A small-molecule ligand and the protein it binds are described below.
Small molecule (SMILES): CC(=O)N[C@@H]1[C@@H](O)[C@H](O)[C@@H](CO)O[C@H]1O

Sequence of chain 1.C:
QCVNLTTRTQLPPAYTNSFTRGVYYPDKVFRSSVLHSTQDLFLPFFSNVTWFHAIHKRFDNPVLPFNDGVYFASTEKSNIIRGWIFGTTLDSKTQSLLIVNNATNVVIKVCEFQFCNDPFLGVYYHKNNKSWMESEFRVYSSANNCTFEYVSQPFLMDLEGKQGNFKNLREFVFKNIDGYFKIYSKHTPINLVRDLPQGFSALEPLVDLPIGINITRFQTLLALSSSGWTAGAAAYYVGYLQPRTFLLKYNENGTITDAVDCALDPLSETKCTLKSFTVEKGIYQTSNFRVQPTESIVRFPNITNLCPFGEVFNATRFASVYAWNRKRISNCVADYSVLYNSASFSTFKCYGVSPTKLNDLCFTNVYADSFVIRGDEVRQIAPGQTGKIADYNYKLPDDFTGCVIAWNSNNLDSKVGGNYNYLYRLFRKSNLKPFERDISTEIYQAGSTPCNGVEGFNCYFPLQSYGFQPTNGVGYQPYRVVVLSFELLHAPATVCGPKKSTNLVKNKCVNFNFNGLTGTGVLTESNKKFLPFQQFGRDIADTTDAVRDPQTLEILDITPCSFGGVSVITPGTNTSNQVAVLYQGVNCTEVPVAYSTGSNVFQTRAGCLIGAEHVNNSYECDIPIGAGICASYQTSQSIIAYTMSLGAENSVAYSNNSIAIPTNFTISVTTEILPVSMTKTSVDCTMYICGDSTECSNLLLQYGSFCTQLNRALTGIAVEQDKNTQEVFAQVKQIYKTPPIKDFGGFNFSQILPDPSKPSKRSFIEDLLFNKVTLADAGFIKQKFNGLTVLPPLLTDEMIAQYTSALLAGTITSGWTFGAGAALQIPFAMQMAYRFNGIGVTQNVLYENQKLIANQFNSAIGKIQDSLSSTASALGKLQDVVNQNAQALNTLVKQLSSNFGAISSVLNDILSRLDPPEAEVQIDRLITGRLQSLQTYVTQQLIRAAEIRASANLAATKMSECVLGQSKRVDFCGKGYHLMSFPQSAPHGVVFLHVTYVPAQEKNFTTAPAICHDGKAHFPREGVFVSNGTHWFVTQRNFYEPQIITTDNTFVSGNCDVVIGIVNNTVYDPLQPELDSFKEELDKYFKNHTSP

Binding-site contacts:
Ligand atom O7 contacts residue ASN603 of chain 1.C at 3.6 Å (h-bond).
Ligand atom C3 contacts residue ASN603 of chain 1.C at 3.8 Å.
Ligand atom C8 contacts residue THR307 of chain 1.C at 4.5 Å.
Ligand atom O5 contacts residue ASN603 of chain 1.C at 2.4 Å (h-bond).
Ligand atom C5 contacts residue ASN603 of chain 1.C at 3.7 Å.
Ligand atom N2 contacts residue ASN603 of chain 1.C at 2.9 Å (h-bond).
Ligand atom C8 contacts residue ASN603 of chain 1.C at 4.5 Å.
Ligand atom C4 contacts residue ASN603 of chain 1.C at 4.3 Å.
Ligand atom C8 contacts residue GLU309 of chain 1.C at 3.6 Å.
Ligand atom C2 contacts residue ASN603 of chain 1.C at 2.5 Å.
Ligand atom C7 contacts residue GLU309 of chain 1.C at 4.5 Å.
Ligand atom C1 contacts residue ASN603 of chain 1.C at 1.4 Å.
Ligand atom C7 contacts residue ASN603 of chain 1.C at 3.4 Å.
Ligand atom O7 contacts residue GLU309 of chain 1.C at 4.4 Å.